Binding-site contacts:
Ligand atom O5 contacts residue ASN354 of chain 1.A at 2.4 Å (h-bond).
Ligand atom C7 contacts residue ASN354 of chain 1.A at 3.1 Å.
Ligand atom C8 contacts residue ASN354 of chain 1.A at 4.3 Å.
Ligand atom C7 contacts residue SER350 of chain 1.A at 3.9 Å.
Ligand atom O7 contacts residue ASN354 of chain 1.A at 3.1 Å (h-bond).
Ligand atom O7 contacts residue GLY351 of chain 1.A at 4.0 Å.
Ligand atom C8 contacts residue SER350 of chain 1.A at 3.3 Å.
Ligand atom O7 contacts residue SER350 of chain 1.A at 3.4 Å (h-bond).
Ligand atom C4 contacts residue ASN354 of chain 1.A at 4.2 Å.
Ligand atom C3 contacts residue ASN354 of chain 1.A at 3.8 Å.
Ligand atom C1 contacts residue ASN354 of chain 1.A at 1.4 Å.
Ligand atom C2 contacts residue ASN354 of chain 1.A at 2.4 Å.
Ligand atom N2 contacts residue ASN354 of chain 1.A at 2.9 Å (h-bond).
Ligand atom C5 contacts residue ASN354 of chain 1.A at 3.6 Å.

This protein binds this small molecule.
Small molecule (SMILES): CC(=O)N[C@@H]1[C@@H](O)[C@H](O)[C@@H](CO)O[C@H]1O

Sequence of chain 1.A:
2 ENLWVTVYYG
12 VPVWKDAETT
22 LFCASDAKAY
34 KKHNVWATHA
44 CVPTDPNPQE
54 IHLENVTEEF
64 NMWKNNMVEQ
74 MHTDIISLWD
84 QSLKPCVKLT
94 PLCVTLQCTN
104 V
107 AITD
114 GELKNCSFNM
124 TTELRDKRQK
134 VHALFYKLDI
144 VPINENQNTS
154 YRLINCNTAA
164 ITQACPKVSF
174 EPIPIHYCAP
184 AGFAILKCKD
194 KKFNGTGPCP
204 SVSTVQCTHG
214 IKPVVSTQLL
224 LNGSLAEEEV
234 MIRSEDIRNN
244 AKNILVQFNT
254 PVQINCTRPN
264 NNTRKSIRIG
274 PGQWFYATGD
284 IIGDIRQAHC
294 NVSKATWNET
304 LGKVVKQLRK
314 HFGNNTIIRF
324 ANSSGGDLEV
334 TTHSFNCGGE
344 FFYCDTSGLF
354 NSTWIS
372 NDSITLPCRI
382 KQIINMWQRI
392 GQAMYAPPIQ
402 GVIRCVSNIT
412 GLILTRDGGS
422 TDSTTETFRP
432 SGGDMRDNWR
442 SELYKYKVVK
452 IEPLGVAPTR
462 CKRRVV